Binding-site contacts:
Ligand atom O5 contacts residue MET107 of chain 1.B at 4.0 Å.
Ligand atom C1 contacts residue LEU92 of chain 1.B at 4.0 Å (hydrophobic).
Ligand atom C7 contacts residue ASN75 of chain 1.B at 3.4 Å.
Ligand atom C3 contacts residue ASN75 of chain 1.B at 3.8 Å.
Ligand atom C5 contacts residue ASN75 of chain 1.B at 3.7 Å.
Ligand atom O7 contacts residue ASN75 of chain 1.B at 3.4 Å (h-bond).
Ligand atom C2 contacts residue ASN75 of chain 1.B at 2.5 Å.
Ligand atom C6 contacts residue MET107 of chain 1.B at 3.5 Å (hydrophobic).
Ligand atom C4 contacts residue ASN75 of chain 1.B at 4.3 Å.
Ligand atom C5 contacts residue MET107 of chain 1.B at 4.3 Å (hydrophobic).
Ligand atom O5 contacts residue LEU92 of chain 1.B at 4.0 Å.
Ligand atom O5 contacts residue ASN75 of chain 1.B at 2.4 Å (h-bond).
Ligand atom O6 contacts residue MET107 of chain 1.B at 3.8 Å.
Ligand atom N2 contacts residue ASN75 of chain 1.B at 2.9 Å (h-bond).
Ligand atom O7 contacts residue HIS74 of chain 1.B at 4.5 Å.
Ligand atom C1 contacts residue ASN75 of chain 1.B at 1.4 Å.

Sequence of chain 1.B:
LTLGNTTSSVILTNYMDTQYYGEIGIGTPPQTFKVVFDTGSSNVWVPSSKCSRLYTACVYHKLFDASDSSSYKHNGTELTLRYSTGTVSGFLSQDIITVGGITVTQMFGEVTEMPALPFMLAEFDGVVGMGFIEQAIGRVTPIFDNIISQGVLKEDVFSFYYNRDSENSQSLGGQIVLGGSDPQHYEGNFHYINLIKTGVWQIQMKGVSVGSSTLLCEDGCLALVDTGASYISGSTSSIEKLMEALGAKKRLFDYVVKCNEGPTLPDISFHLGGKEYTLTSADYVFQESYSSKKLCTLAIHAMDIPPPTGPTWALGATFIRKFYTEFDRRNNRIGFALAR

A small-molecule ligand and the protein it binds are described below.
Small molecule (SMILES): CC(=O)N[C@@H]1[C@@H](O)[C@H](O)[C@@H](CO)O[C@H]1O